Sequence of chain 1.H:
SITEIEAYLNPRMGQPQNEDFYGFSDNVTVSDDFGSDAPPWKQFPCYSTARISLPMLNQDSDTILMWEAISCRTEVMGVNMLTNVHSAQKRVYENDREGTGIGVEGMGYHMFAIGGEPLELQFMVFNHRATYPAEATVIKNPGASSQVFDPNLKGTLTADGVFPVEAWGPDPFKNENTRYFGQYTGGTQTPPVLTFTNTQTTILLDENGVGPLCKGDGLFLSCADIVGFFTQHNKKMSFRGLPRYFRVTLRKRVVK

Sequence of chain 1.G:
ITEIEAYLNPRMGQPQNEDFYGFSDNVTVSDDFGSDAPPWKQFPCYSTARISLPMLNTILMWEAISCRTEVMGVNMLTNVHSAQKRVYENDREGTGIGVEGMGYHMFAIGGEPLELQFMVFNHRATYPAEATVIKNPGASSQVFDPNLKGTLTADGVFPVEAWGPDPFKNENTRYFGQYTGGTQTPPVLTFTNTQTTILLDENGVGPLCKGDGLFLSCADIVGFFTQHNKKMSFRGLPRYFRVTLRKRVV

Binding-site contacts:
Ligand atom C7 contacts residue SER65 of chain 1.H at 4.4 Å.
Ligand atom C7 contacts residue THR63 of chain 1.H at 4.1 Å.
Ligand atom O10 contacts residue SER65 of chain 1.H at 3.3 Å.
Ligand atom C11 contacts residue HIS122 of chain 1.G at 4.0 Å.
Ligand atom C5 contacts residue THR63 of chain 1.H at 3.8 Å.
Ligand atom C10 contacts residue ASP71 of chain 1.H at 4.2 Å.
Ligand atom C10 contacts residue THR63 of chain 1.H at 3.9 Å.
Ligand atom C11 contacts residue PRO73 of chain 1.H at 3.9 Å (hydrophobic).
Ligand atom C1 contacts residue THR63 of chain 1.H at 4.4 Å.
Ligand atom C10 contacts residue SER65 of chain 1.H at 3.9 Å.
Ligand atom C4 contacts residue THR63 of chain 1.H at 4.2 Å.
Ligand atom C11 contacts residue THR63 of chain 1.H at 3.6 Å.
Ligand atom C4 contacts residue ALA72 of chain 1.H at 3.6 Å (hydrophobic).
Ligand atom O4 contacts residue ALA72 of chain 1.H at 2.6 Å (h-bond).
Ligand atom C4 contacts residue PRO74 of chain 1.H at 3.8 Å (hydrophobic).
Ligand atom C10 contacts residue ALA72 of chain 1.H at 3.2 Å (hydrophobic).
Ligand atom O1A contacts residue PRO74 of chain 1.H at 4.2 Å.
Ligand atom N5 contacts residue PRO74 of chain 1.H at 4.1 Å.
Ligand atom O10 contacts residue ASP71 of chain 1.H at 3.8 Å.
Ligand atom C6 contacts residue THR63 of chain 1.H at 3.7 Å.
Ligand atom N5 contacts residue ALA72 of chain 1.H at 3.5 Å (h-bond).
Ligand atom C10 contacts residue PRO73 of chain 1.H at 4.3 Å (hydrophobic).
Ligand atom C7 contacts residue VAL64 of chain 1.H at 3.4 Å (hydrophobic).
Ligand atom C11 contacts residue ALA72 of chain 1.H at 3.6 Å (hydrophobic).
Ligand atom C11 contacts residue VAL64 of chain 1.H at 4.2 Å (hydrophobic).
Ligand atom O10 contacts residue ALA72 of chain 1.H at 2.9 Å (h-bond).
Ligand atom C11 contacts residue SER65 of chain 1.H at 3.7 Å.
Ligand atom C10 contacts residue VAL64 of chain 1.H at 4.4 Å (hydrophobic).
Ligand atom O10 contacts residue SER70 of chain 1.H at 3.9 Å.
Ligand atom O8 contacts residue THR63 of chain 1.H at 3.7 Å.
Ligand atom C8 contacts residue VAL64 of chain 1.H at 3.8 Å (hydrophobic).
Ligand atom C9 contacts residue VAL64 of chain 1.H at 3.2 Å (hydrophobic).
Ligand atom C11 contacts residue PRO74 of chain 1.H at 4.3 Å (hydrophobic).
Ligand atom N5 contacts residue THR63 of chain 1.H at 3.0 Å (h-bond).
Ligand atom C5 contacts residue ALA72 of chain 1.H at 4.0 Å (hydrophobic).
Ligand atom O1B contacts residue THR63 of chain 1.H at 3.8 Å.
Ligand atom C11 contacts residue ASP71 of chain 1.H at 3.6 Å.
Ligand atom O4 contacts residue PRO74 of chain 1.H at 3.9 Å.
Ligand atom O7 contacts residue SER65 of chain 1.H at 3.7 Å.
Ligand atom O7 contacts residue VAL64 of chain 1.H at 3.5 Å (h-bond).

The small molecule below binds the protein below.
Small molecule (SMILES): CC(=O)N[C@H]1[C@H]([C@H](O)[C@H](O)CO)O[C@@](O[C@@H]2[C@@H](O)[C@H](O)O[C@H](CO)[C@@H]2O)(C(=O)O)C[C@@H]1O